Sequence of chain 59.D:
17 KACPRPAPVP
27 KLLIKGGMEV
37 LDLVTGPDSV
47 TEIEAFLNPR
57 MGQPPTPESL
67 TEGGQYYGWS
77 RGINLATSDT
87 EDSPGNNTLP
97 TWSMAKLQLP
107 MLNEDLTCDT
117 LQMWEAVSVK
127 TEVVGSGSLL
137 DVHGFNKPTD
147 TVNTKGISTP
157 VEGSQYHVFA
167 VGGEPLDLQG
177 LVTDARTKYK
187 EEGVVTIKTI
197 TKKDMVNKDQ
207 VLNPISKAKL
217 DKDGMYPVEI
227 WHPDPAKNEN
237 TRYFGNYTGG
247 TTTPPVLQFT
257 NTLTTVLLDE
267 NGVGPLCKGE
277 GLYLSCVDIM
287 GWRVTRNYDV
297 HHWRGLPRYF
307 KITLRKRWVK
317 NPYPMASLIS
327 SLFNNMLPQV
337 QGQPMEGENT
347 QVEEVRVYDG

Binding-site contacts:
Ligand atom C6 contacts residue THR94 of chain 59.D at 4.3 Å.
Ligand atom O3 contacts residue GLY78 of chain 59.D at 3.7 Å.
Ligand atom O6 contacts residue ASN93 of chain 59.D at 3.6 Å (h-bond).
Ligand atom O1A contacts residue GLY78 of chain 59.D at 3.8 Å.
Ligand atom O1A contacts residue TYR72 of chain 59.D at 3.4 Å.
Ligand atom C6 contacts residue ASN93 of chain 59.D at 3.4 Å.
Ligand atom O4 contacts residue ARG77 of chain 59.D at 4.2 Å.
Ligand atom O1B contacts residue TYR72 of chain 59.D at 4.0 Å.
Ligand atom C1 contacts residue TYR72 of chain 59.D at 3.8 Å (hydrophobic).
Ligand atom O1B contacts residue ARG77 of chain 59.D at 2.4 Å (salt-bridge).
Ligand atom O8 contacts residue ARG77 of chain 59.D at 3.5 Å (salt-bridge).
Ligand atom C2 contacts residue GLY78 of chain 59.D at 4.2 Å.
Ligand atom N5 contacts residue TYR72 of chain 59.D at 2.9 Å (h-bond).
Ligand atom O4 contacts residue HIS298 of chain 59.D at 2.7 Å (h-bond).
Ligand atom C6 contacts residue TYR72 of chain 59.D at 3.7 Å (hydrophobic).
Ligand atom O4 contacts residue VAL296 of chain 59.D at 3.9 Å.
Ligand atom C4 contacts residue HIS298 of chain 59.D at 3.7 Å.
Ligand atom C5 contacts residue ASN93 of chain 59.D at 4.1 Å.
Ligand atom C1 contacts residue ARG77 of chain 59.D at 3.1 Å.
Ligand atom C4 contacts residue ARG77 of chain 59.D at 4.0 Å.
Ligand atom C3 contacts residue ARG77 of chain 59.D at 3.3 Å.
Ligand atom O4 contacts residue ASN80 of chain 59.D at 4.1 Å.
Ligand atom C3 contacts residue VAL296 of chain 59.D at 3.6 Å (hydrophobic).
Ligand atom O8 contacts residue TYR72 of chain 59.D at 3.4 Å (h-bond).
Ligand atom C3 contacts residue GLY78 of chain 59.D at 3.8 Å.
Ligand atom O1A contacts residue ARG77 of chain 59.D at 2.7 Å (salt-bridge).
Ligand atom C2 contacts residue ARG77 of chain 59.D at 4.0 Å.
Ligand atom C10 contacts residue TYR72 of chain 59.D at 4.0 Å (hydrophobic).
Ligand atom O1A contacts residue LYS186 of chain 59.D at 4.3 Å.
Ligand atom C4 contacts residue VAL296 of chain 59.D at 4.2 Å (hydrophobic).
Ligand atom C4 contacts residue GLY78 of chain 59.D at 3.9 Å.
Ligand atom C3 contacts residue HIS298 of chain 59.D at 3.8 Å.
Ligand atom C4 contacts residue TYR72 of chain 59.D at 3.4 Å (hydrophobic).
Ligand atom O4 contacts residue GLY78 of chain 59.D at 3.4 Å (h-bond).
Ligand atom O4 contacts residue THR291 of chain 59.D at 3.9 Å.
Ligand atom C11 contacts residue TYR72 of chain 59.D at 4.2 Å (hydrophobic).
Ligand atom C5 contacts residue TYR72 of chain 59.D at 3.5 Å (hydrophobic).
Ligand atom C6 contacts residue ASN80 of chain 59.D at 4.3 Å.
Ligand atom O4 contacts residue TYR72 of chain 59.D at 3.7 Å.
Ligand atom C8 contacts residue ARG77 of chain 59.D at 4.2 Å.

Sequence of chain 59.E:
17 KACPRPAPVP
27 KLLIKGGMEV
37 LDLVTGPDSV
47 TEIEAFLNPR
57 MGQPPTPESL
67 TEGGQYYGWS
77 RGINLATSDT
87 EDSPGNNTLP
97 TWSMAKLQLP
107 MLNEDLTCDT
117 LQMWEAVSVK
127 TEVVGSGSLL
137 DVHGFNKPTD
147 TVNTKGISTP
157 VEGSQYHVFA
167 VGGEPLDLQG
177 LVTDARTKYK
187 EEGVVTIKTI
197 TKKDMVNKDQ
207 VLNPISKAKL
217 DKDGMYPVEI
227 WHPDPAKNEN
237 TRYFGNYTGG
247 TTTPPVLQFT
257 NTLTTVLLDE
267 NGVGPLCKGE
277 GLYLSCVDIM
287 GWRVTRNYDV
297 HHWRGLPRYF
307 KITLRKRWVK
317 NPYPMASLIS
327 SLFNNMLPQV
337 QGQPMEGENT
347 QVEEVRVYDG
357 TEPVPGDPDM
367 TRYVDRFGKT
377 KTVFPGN

The small molecule below binds the protein below.
Small molecule (SMILES): CC(=O)N[C@@H]1[C@@H](O[C@@H]2O[C@H](CO)[C@H](O)[C@H](O[C@]3(C(=O)O)C[C@H](O)[C@@H](NC(C)=O)[C@H]([C@H](O)[C@H](O)CO)O3)[C@H]2O)[C@H](O)[C@@H](CO[C@]2(C(=O)O)C[C@H](O)[C@@H](NC(C)=O)[C@H]([C@H](O)[C@H](O)CO)O2)O[C@H]1O